A small-molecule ligand and the protein it binds are described below.
Small molecule (SMILES): CC(=O)N[C@@H]1[C@@H](O)[C@H](O)[C@@H](CO)O[C@H]1O

Sequence of chain 1.B:
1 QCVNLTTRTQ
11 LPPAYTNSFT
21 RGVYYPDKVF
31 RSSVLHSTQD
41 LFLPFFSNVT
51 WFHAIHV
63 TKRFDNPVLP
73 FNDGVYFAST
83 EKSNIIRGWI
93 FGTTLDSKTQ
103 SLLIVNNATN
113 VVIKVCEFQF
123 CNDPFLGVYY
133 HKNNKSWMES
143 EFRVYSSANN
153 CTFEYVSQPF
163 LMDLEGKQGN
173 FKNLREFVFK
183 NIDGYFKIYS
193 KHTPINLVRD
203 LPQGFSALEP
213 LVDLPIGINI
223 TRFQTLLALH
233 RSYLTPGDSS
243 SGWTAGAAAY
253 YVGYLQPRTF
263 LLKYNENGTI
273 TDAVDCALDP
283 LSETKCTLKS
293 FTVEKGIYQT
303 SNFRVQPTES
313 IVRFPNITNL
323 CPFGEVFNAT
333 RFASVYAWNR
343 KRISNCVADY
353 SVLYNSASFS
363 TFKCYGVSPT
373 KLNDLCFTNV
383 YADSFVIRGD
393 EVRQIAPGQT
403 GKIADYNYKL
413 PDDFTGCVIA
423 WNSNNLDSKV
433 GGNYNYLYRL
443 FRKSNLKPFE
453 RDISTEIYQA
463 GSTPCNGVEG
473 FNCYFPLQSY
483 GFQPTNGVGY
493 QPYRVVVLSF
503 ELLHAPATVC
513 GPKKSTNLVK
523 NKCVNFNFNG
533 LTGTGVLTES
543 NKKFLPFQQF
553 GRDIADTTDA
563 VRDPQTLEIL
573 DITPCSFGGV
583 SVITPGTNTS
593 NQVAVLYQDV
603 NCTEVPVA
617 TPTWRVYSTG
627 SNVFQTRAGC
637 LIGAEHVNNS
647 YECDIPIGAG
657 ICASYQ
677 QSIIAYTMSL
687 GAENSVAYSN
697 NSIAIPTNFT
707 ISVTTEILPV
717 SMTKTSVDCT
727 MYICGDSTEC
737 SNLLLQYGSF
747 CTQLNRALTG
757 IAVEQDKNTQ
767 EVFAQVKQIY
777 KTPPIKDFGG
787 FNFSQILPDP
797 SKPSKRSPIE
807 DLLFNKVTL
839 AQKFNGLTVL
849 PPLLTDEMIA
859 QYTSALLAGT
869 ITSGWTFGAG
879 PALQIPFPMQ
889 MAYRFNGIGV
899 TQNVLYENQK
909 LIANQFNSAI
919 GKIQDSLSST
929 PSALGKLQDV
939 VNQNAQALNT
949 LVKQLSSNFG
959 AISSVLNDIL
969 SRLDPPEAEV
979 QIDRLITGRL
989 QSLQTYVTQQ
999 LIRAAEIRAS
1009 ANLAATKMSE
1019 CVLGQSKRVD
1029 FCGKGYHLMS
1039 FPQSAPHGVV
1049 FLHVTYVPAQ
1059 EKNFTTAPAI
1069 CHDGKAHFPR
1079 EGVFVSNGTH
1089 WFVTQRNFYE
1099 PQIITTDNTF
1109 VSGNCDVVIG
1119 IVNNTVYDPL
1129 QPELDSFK

Binding-site contacts:
Ligand atom C8 contacts residue THR1063 of chain 1.B at 4.5 Å.
Ligand atom C5 contacts residue ASN1061 of chain 1.B at 3.7 Å.
Ligand atom C3 contacts residue ASN1061 of chain 1.B at 3.8 Å.
Ligand atom C4 contacts residue ASN1061 of chain 1.B at 4.2 Å.
Ligand atom C8 contacts residue ASN1061 of chain 1.B at 4.2 Å.
Ligand atom C8 contacts residue SER698 of chain 1.B at 3.7 Å.
Ligand atom O5 contacts residue ASN1061 of chain 1.B at 2.4 Å (h-bond).
Ligand atom O7 contacts residue ASN1061 of chain 1.B at 3.3 Å.
Ligand atom C7 contacts residue ASN1061 of chain 1.B at 3.5 Å.
Ligand atom C2 contacts residue ASN1061 of chain 1.B at 2.5 Å.
Ligand atom N2 contacts residue ASN1061 of chain 1.B at 2.9 Å (h-bond).
Ligand atom C1 contacts residue ASN1061 of chain 1.B at 1.4 Å.